Binding-site contacts:
Ligand atom C4 contacts residue ASN14 of chain 2.A at 4.1 Å.
Ligand atom C5 contacts residue ASN14 of chain 2.A at 3.5 Å.
Ligand atom O5 contacts residue ASN14 of chain 2.A at 2.4 Å (h-bond).
Ligand atom C3 contacts residue ASN14 of chain 2.A at 3.8 Å.
Ligand atom N2 contacts residue ASN14 of chain 2.A at 3.1 Å (h-bond).
Ligand atom C2 contacts residue ASN14 of chain 2.A at 2.5 Å.
Ligand atom C7 contacts residue ASN14 of chain 2.A at 4.2 Å.
Ligand atom C1 contacts residue ASN14 of chain 2.A at 1.5 Å.
Ligand atom C6 contacts residue ASN14 of chain 2.A at 3.0 Å.
Ligand atom O6 contacts residue ASN14 of chain 2.A at 2.6 Å (h-bond).

Sequence of chain 2.A:
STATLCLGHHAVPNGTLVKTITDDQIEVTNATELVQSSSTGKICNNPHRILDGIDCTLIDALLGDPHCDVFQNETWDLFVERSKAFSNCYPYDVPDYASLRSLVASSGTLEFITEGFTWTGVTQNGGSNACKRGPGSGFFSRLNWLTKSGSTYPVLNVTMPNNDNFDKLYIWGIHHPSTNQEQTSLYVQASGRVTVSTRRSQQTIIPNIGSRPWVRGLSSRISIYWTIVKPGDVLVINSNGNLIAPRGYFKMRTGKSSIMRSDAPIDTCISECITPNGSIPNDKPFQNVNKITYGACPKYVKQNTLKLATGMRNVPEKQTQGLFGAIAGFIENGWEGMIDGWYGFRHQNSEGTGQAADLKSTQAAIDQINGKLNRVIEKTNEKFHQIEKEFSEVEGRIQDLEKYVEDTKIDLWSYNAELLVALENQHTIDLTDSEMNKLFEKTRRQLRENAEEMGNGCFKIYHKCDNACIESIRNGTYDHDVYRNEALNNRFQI

This small molecule binds to this protein.
Small molecule (SMILES): CC(=O)N[C@@H]1[C@@H](O)[C@H](O)[C@@H](CO)O[C@H]1O